Sequence of chain 1.I:
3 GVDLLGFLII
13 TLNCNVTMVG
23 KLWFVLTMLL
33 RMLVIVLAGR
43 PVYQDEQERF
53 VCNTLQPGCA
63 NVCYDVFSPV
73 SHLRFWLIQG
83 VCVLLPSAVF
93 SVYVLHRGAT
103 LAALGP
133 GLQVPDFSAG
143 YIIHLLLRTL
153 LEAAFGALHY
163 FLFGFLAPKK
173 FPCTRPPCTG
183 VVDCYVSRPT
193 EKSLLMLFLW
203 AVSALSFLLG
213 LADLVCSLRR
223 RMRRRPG

A small-molecule ligand and the protein it binds are described below.
Small molecule (SMILES): CC(C)CCC[C@@H](C)[C@H]1CC[C@H]2[C@@H]3CC=C4C[C@@H](O)CC[C@]4(C)[C@H]3CC[C@]12C

Sequence of chain 1.J:
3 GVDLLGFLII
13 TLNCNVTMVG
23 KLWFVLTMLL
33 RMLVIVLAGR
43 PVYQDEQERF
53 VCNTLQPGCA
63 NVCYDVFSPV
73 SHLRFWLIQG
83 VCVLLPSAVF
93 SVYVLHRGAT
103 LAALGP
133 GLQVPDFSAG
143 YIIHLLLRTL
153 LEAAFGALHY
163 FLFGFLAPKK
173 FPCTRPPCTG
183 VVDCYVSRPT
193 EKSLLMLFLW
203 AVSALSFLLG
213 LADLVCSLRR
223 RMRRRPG

Binding-site contacts:
Ligand atom C16 contacts residue CLR1 of chain 1.EB at 4.3 Å.
Ligand atom C7 contacts residue CLR1 of chain 1.EB at 4.2 Å.
Ligand atom C21 contacts residue PHE77 of chain 1.I at 4.5 Å (hydrophobic).
Ligand atom C7 contacts residue CLR1 of chain 1.BB at 4.3 Å.
Ligand atom C10 contacts residue CLR1 of chain 1.EB at 4.2 Å.
Ligand atom C6 contacts residue CLR1 of chain 1.BB at 4.5 Å.
Ligand atom C25 contacts residue VAL72 of chain 1.I at 4.4 Å (hydrophobic).
Ligand atom C18 contacts residue LEU196 of chain 1.J at 4.5 Å (hydrophobic).
Ligand atom C26 contacts residue ARG76 of chain 1.I at 4.3 Å.
Ligand atom C6 contacts residue CLR1 of chain 1.EB at 3.7 Å.
Ligand atom C18 contacts residue CLR1 of chain 1.EB at 3.8 Å.
Ligand atom C27 contacts residue ARG76 of chain 1.I at 4.3 Å.
Ligand atom C27 contacts residue LEU197 of chain 1.J at 3.7 Å (hydrophobic).
Ligand atom C23 contacts residue ILE80 of chain 1.I at 4.4 Å (hydrophobic).
Ligand atom C22 contacts residue CLR1 of chain 1.EB at 4.4 Å.
Ligand atom C23 contacts residue PHE200 of chain 1.J at 4.4 Å (hydrophobic).
Ligand atom C19 contacts residue CLR1 of chain 1.EB at 3.7 Å.
Ligand atom C24 contacts residue LEU196 of chain 1.J at 4.2 Å (hydrophobic).
Ligand atom C5 contacts residue CLR1 of chain 1.EB at 3.6 Å.
Ligand atom C27 contacts residue ILE80 of chain 1.I at 3.7 Å (hydrophobic).
Ligand atom C26 contacts residue VAL72 of chain 1.I at 3.8 Å (hydrophobic).
Ligand atom C8 contacts residue CLR1 of chain 1.EB at 4.3 Å.
Ligand atom C21 contacts residue ILE80 of chain 1.I at 4.3 Å (hydrophobic).
Ligand atom C4 contacts residue CLR1 of chain 1.EB at 3.8 Å.
Ligand atom C14 contacts residue CLR1 of chain 1.EB at 4.3 Å.
Ligand atom C25 contacts residue ARG76 of chain 1.I at 4.3 Å.
Ligand atom C26 contacts residue GLU193 of chain 1.J at 4.1 Å.
Ligand atom C4 contacts residue CLR1 of chain 1.BB at 4.3 Å.
Ligand atom C15 contacts residue CLR1 of chain 1.EB at 3.6 Å.